Binding-site contacts:
Ligand atom C20 contacts residue ASN53 of chain 5.A at 3.5 Å.
Ligand atom C19 contacts residue ALA105 of chain 5.A at 3.6 Å (hydrophobic).
Ligand atom CL contacts residue ASN74 of chain 5.A at 3.8 Å.
Ligand atom C6 contacts residue ARG173 of chain 3.A at 3.5 Å.
Ligand atom C1 contacts residue TYR169 of chain 3.A at 3.9 Å (hydrophobic).
Ligand atom C7 contacts residue LYS70 of chain 5.A at 3.5 Å.
Ligand atom C6 contacts residue LYS70 of chain 5.A at 3.6 Å.
Ligand atom N2 contacts residue ASN57 of chain 5.A at 2.7 Å (h-bond).
Ligand atom C26 contacts residue LEU56 of chain 5.A at 3.8 Å (hydrophobic).
Ligand atom C11 contacts residue ASN57 of chain 5.A at 3.6 Å.
Ligand atom C4 contacts residue LYS70 of chain 5.A at 3.8 Å.
Ligand atom O1 contacts residue LYS70 of chain 5.A at 3.2 Å (salt-bridge).
Ligand atom N1 contacts residue GLN63 of chain 5.A at 2.9 Å (h-bond).
Ligand atom C2 contacts residue ARG173 of chain 3.A at 3.5 Å.
Ligand atom C24 contacts residue LEU69 of chain 5.A at 3.8 Å (hydrophobic).
Ligand atom C14 contacts residue ASN53 of chain 5.A at 3.5 Å.
Ligand atom C1 contacts residue ARG173 of chain 3.A at 3.4 Å.
Ligand atom C18 contacts residue TYR130 of chain 5.A at 3.5 Å (hydrophobic).
Ligand atom O2 contacts residue ASN57 of chain 5.A at 3.1 Å (h-bond).
Ligand atom O3 contacts residue LYS182 of chain 3.A at 3.1 Å.
Ligand atom C1 contacts residue GLN63 of chain 5.A at 3.7 Å.
Ligand atom C23 contacts residue LYS70 of chain 5.A at 3.8 Å.
Ligand atom N1 contacts residue ARG173 of chain 3.A at 3.5 Å (salt-bridge).
Ligand atom C8 contacts residue LYS70 of chain 5.A at 3.8 Å.
Ligand atom C5 contacts residue ARG173 of chain 3.A at 3.9 Å.
Ligand atom C8 contacts residue ARG173 of chain 3.A at 3.4 Å.
Ligand atom C10 contacts residue LYS70 of chain 5.A at 3.7 Å.
Ligand atom C26 contacts residue ASN57 of chain 5.A at 3.4 Å.
Ligand atom C3 contacts residue ARG173 of chain 3.A at 3.9 Å.
Ligand atom N1 contacts residue LYS70 of chain 5.A at 3.8 Å.
Ligand atom C10 contacts residue ASN57 of chain 5.A at 3.5 Å.
Ligand atom C19 contacts residue TYR130 of chain 5.A at 3.6 Å (hydrophobic).
Ligand atom C5 contacts residue LYS70 of chain 5.A at 3.4 Å.
Ligand atom O2 contacts residue ASN53 of chain 5.A at 3.8 Å.
Ligand atom C20 contacts residue ASN57 of chain 5.A at 3.5 Å.
Ligand atom C9 contacts residue ASN57 of chain 5.A at 3.5 Å.
Ligand atom C6 contacts residue GLN63 of chain 5.A at 3.6 Å.
Ligand atom C19 contacts residue ASN53 of chain 5.A at 3.5 Å.
Ligand atom C24 contacts residue MET66 of chain 5.A at 3.7 Å (hydrophobic).
Ligand atom N3 contacts residue ASN53 of chain 5.A at 3.8 Å.

Sequence of chain 5.A:
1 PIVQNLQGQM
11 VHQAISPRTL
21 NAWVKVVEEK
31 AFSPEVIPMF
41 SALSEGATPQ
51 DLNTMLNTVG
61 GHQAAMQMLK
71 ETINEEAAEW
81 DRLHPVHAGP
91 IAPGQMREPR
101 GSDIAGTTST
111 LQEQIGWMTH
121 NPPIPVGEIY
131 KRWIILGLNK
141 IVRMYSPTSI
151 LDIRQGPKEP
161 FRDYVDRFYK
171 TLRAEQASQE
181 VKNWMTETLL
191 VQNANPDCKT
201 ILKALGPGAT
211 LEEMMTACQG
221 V

Sequence of chain 3.A:
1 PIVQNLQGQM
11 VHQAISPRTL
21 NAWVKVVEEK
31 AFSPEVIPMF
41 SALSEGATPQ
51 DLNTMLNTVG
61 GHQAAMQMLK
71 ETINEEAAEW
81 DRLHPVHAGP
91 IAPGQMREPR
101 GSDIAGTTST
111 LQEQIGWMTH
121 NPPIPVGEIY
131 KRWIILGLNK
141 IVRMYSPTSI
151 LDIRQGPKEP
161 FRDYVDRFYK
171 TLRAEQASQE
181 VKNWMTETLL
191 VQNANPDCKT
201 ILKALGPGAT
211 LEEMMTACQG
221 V

The small molecule below binds the protein below.
Small molecule (SMILES): CN(C(=O)[C@H](Cc1ccccc1)NC(=O)Cc1c[nH]c2ccc(O)cc12)c1ccc(Cl)cc1